Binding-site contacts:
Ligand atom C12 contacts residue 7IW1 of chain 1.JA at 0.3 Å.
Ligand atom C33 contacts residue 7IW1 of chain 1.JA at 0.3 Å.
Ligand atom C27 contacts residue 7IW1 of chain 1.JA at 0.1 Å.
Ligand atom C11 contacts residue 7IW1 of chain 1.JA at 0.4 Å.
Ligand atom C06 contacts residue 7IW1 of chain 1.JA at 0.3 Å.
Ligand atom C22 contacts residue 7IW1 of chain 1.JA at 0.4 Å.
Ligand atom C24 contacts residue 7IW1 of chain 1.JA at 0.3 Å.
Ligand atom C04 contacts residue 7IW1 of chain 1.JA at 0.5 Å.
Ligand atom C09 contacts residue 7IW1 of chain 1.JA at 0.4 Å.
Ligand atom C15 contacts residue 7IW1 of chain 1.JA at 0.3 Å.
Ligand atom O32 contacts residue HIS62 of chain 1.D at 2.8 Å (h-bond).
Ligand atom CL25 contacts residue 7IW1 of chain 1.JA at 0.4 Å.
Ligand atom N03 contacts residue 7IW1 of chain 1.JA at 0.3 Å (h-bond).
Ligand atom C34 contacts residue 7IW1 of chain 1.JA at 0.2 Å.
Ligand atom C20 contacts residue 7IW1 of chain 1.JA at 0.2 Å.
Ligand atom O31 contacts residue 7IW1 of chain 1.JA at 1.3 Å.
Ligand atom N19 contacts residue 7IW1 of chain 1.JA at 0.3 Å (h-bond).
Ligand atom C17 contacts residue 7IW1 of chain 1.JA at 0.3 Å.
Ligand atom N01 contacts residue 7IW1 of chain 1.JA at 0.4 Å (h-bond).
Ligand atom C05 contacts residue 7IW1 of chain 1.JA at 0.3 Å.
Ligand atom C02 contacts residue 7IW1 of chain 1.JA at 0.1 Å.
Ligand atom C26 contacts residue 7IW1 of chain 1.JA at 0.2 Å.
Ligand atom C08 contacts residue 7IW1 of chain 1.JA at 0.3 Å.
Ligand atom N contacts residue 7IW1 of chain 1.JA at 0.5 Å (h-bond).
Ligand atom C contacts residue 7IW1 of chain 1.JA at 0.8 Å.
Ligand atom C07 contacts residue 7IW1 of chain 1.JA at 0.3 Å.
Ligand atom O18 contacts residue TRP291 of chain 1.D at 2.8 Å.
Ligand atom O16 contacts residue 7IW1 of chain 1.JA at 0.3 Å (h-bond).
Ligand atom C32 contacts residue 7IW1 of chain 1.JA at 0.4 Å.
Ligand atom O32 contacts residue 7IW1 of chain 1.JA at 0.2 Å (h-bond).
Ligand atom C13 contacts residue 7IW1 of chain 1.JA at 0.3 Å.
Ligand atom C00 contacts residue 7IW1 of chain 1.JA at 0.4 Å.
Ligand atom C10 contacts residue 7IW1 of chain 1.JA at 0.4 Å.
Ligand atom O31 contacts residue ASP338 of chain 1.D at 2.8 Å (salt-bridge).
Ligand atom C31 contacts residue 7IW1 of chain 1.JA at 0.3 Å.
Ligand atom N28 contacts residue 7IW1 of chain 1.JA at 0.2 Å (h-bond).
Ligand atom F23 contacts residue 7IW1 of chain 1.JA at 0.5 Å.
Ligand atom C21 contacts residue 7IW1 of chain 1.JA at 0.3 Å.
Ligand atom N14 contacts residue 7IW1 of chain 1.JA at 0.3 Å (h-bond).
Ligand atom O18 contacts residue 7IW1 of chain 1.JA at 0.2 Å (h-bond).

Sequence of chain 1.D:
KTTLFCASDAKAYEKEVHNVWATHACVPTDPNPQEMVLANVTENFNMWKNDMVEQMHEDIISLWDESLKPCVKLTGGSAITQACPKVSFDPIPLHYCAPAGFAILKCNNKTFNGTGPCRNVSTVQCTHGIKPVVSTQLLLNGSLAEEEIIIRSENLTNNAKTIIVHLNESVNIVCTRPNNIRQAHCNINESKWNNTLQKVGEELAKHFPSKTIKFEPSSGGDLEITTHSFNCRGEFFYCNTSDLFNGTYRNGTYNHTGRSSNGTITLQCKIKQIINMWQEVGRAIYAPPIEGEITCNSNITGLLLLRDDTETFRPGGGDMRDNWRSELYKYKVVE

The small molecule below binds the protein below.
Small molecule (SMILES): [H]/N=C(/N)NC[C@H]1[C@H](CC[C@H](O)CO)c2cc(CNC)ccc2[C@@H]1NC(=O)C(=O)Nc1ccc(Cl)c(F)c1